Sequence of chain 1.A:
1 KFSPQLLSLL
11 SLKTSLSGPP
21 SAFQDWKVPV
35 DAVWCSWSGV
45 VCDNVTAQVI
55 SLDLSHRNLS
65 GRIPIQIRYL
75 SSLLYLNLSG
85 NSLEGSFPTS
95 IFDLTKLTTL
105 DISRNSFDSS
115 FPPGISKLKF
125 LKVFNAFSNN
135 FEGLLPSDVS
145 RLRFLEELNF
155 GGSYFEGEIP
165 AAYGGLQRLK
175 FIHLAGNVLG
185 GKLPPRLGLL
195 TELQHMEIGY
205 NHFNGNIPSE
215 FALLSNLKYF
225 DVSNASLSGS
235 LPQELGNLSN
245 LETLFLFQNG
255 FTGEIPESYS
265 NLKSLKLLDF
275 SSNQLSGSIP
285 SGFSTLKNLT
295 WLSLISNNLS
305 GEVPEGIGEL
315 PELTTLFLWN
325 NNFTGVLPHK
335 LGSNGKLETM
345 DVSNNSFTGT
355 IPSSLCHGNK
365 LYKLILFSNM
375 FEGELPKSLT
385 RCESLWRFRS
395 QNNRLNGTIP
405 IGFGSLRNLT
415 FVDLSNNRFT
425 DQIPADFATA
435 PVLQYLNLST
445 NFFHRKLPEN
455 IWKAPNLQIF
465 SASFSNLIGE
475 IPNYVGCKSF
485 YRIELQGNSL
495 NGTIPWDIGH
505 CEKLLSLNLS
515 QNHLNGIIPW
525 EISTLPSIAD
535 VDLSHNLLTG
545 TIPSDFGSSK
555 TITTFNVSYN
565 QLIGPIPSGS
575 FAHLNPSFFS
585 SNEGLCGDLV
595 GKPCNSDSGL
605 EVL

A protein and the small-molecule ligand that binds it are described below.
Small molecule (SMILES): CC(=O)N[C@@H]1[C@@H](O)[C@H](O)[C@@H](CO)O[C@H]1O

Binding-site contacts:
Ligand atom C7 contacts residue ASN241 of chain 1.A at 3.9 Å.
Ligand atom C1 contacts residue ASN241 of chain 1.A at 1.4 Å.
Ligand atom C3 contacts residue ASN241 of chain 1.A at 3.9 Å.
Ligand atom C4 contacts residue ASN241 of chain 1.A at 4.2 Å.
Ligand atom N2 contacts residue ASN241 of chain 1.A at 3.0 Å (h-bond).
Ligand atom O5 contacts residue ASN241 of chain 1.A at 2.3 Å (h-bond).
Ligand atom C7 contacts residue GLU238 of chain 1.A at 4.3 Å.
Ligand atom C5 contacts residue ASN241 of chain 1.A at 3.6 Å.
Ligand atom C6 contacts residue ASN241 of chain 1.A at 4.4 Å.
Ligand atom C2 contacts residue ASN241 of chain 1.A at 2.5 Å.
Ligand atom C8 contacts residue GLU238 of chain 1.A at 3.7 Å.
Ligand atom C8 contacts residue ASN241 of chain 1.A at 4.4 Å.
Ligand atom O4 contacts residue ASN241 of chain 1.A at 4.4 Å.
Ligand atom O7 contacts residue GLU238 of chain 1.A at 4.2 Å.